Sequence of chain 1.E:
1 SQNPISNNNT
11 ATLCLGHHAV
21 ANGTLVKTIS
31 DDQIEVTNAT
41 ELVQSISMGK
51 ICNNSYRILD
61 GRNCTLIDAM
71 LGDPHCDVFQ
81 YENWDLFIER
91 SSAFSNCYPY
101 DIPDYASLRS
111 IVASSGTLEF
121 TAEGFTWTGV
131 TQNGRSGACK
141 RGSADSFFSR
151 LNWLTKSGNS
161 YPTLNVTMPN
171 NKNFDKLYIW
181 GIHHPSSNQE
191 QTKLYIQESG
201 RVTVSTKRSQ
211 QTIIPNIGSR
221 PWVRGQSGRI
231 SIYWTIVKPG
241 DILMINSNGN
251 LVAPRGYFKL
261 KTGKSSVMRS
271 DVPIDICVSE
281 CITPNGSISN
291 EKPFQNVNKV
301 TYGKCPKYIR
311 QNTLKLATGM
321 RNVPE

Sequence of chain 1.F:
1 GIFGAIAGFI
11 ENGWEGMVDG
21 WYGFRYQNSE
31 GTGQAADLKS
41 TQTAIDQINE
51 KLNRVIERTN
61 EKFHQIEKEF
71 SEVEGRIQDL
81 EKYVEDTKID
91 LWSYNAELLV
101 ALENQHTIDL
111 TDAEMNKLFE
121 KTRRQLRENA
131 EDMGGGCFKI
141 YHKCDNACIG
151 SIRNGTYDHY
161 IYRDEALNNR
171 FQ

A small-molecule ligand and the protein it binds are described below.
Small molecule (SMILES): CC(=O)N[C@H]1[C@H](O[C@H]2[C@H](O)[C@@H](NC(C)=O)CO[C@@H]2CO)O[C@H](CO)[C@@H](O)[C@@H]1O

Binding-site contacts:
Ligand atom C3 contacts residue ASN285 of chain 1.E at 3.8 Å.
Ligand atom N2 contacts residue VAL297 of chain 1.E at 3.6 Å.
Ligand atom C7 contacts residue ASN285 of chain 1.E at 3.4 Å.
Ligand atom C5 contacts residue ASN298 of chain 1.E at 3.6 Å.
Ligand atom O7 contacts residue VAL297 of chain 1.E at 3.5 Å (h-bond).
Ligand atom N2 contacts residue ASN285 of chain 1.E at 3.0 Å (h-bond).
Ligand atom C6 contacts residue ASN298 of chain 1.E at 4.1 Å.
Ligand atom O7 contacts residue ASN285 of chain 1.E at 4.4 Å.
Ligand atom O6 contacts residue PRO284 of chain 1.E at 3.8 Å.
Ligand atom O6 contacts residue GLU69 of chain 1.F at 2.9 Å (salt-bridge).
Ligand atom C5 contacts residue ASN285 of chain 1.E at 3.6 Å.
Ligand atom C1 contacts residue ASN298 of chain 1.E at 3.6 Å.
Ligand atom C1 contacts residue ASN285 of chain 1.E at 1.4 Å.
Ligand atom O6 contacts residue ASN298 of chain 1.E at 3.3 Å (h-bond).
Ligand atom C2 contacts residue ASN285 of chain 1.E at 2.4 Å.
Ligand atom C7 contacts residue VAL297 of chain 1.E at 3.9 Å (hydrophobic).
Ligand atom C8 contacts residue ASN285 of chain 1.E at 3.5 Å.
Ligand atom O5 contacts residue ASN298 of chain 1.E at 3.7 Å.
Ligand atom C6 contacts residue GLU69 of chain 1.F at 3.7 Å.
Ligand atom C4 contacts residue ASN285 of chain 1.E at 4.2 Å.
Ligand atom O5 contacts residue ASN285 of chain 1.E at 2.3 Å (h-bond).